Binding-site contacts:
Ligand atom C21 contacts residue ILE182 of chain 5.A at 3.4 Å (hydrophobic).
Ligand atom O23 contacts residue LEU220 of chain 5.A at 3.2 Å.
Ligand atom C17 contacts residue ILE184 of chain 5.A at 3.4 Å (hydrophobic).
Ligand atom C13 contacts residue ILE119 of chain 5.A at 3.4 Å (hydrophobic).
Ligand atom C29 contacts residue SER194 of chain 5.A at 3.5 Å.
Ligand atom F25 contacts residue ALA145 of chain 5.A at 3.0 Å.
Ligand atom F24 contacts residue ILE182 of chain 5.A at 3.6 Å.
Ligand atom C30 contacts residue TYR193 of chain 5.A at 3.8 Å (hydrophobic).
Ligand atom F26 contacts residue ALA145 of chain 5.A at 2.9 Å.
Ligand atom O10 contacts residue ILE95 of chain 5.A at 3.3 Å.
Ligand atom C29 contacts residue VAL195 of chain 5.A at 3.4 Å (hydrophobic).
Ligand atom O01 contacts residue THR97 of chain 5.A at 3.6 Å.
Ligand atom N02 contacts residue THR97 of chain 5.A at 3.4 Å.
Ligand atom O01 contacts residue PHE115 of chain 5.A at 3.5 Å.
Ligand atom C05 contacts residue TYR193 of chain 5.A at 3.3 Å (hydrophobic).
Ligand atom N20 contacts residue ILE184 of chain 5.A at 3.8 Å.
Ligand atom C14 contacts residue ILE119 of chain 5.A at 3.6 Å (hydrophobic).
Ligand atom C30 contacts residue PHE115 of chain 5.A at 3.6 Å (hydrophobic).
Ligand atom F26 contacts residue MET146 of chain 5.A at 3.2 Å.
Ligand atom C22 contacts residue ALA145 of chain 5.A at 3.6 Å (hydrophobic).
Ligand atom N20 contacts residue ILE182 of chain 5.A at 3.3 Å.
Ligand atom F25 contacts residue VAL171 of chain 5.A at 3.1 Å.
Ligand atom C22 contacts residue ALA169 of chain 5.A at 3.5 Å (hydrophobic).
Ligand atom C04 contacts residue TYR193 of chain 5.A at 3.8 Å (hydrophobic).
Ligand atom C12 contacts residue ILE119 of chain 5.A at 3.4 Å (hydrophobic).
Ligand atom F26 contacts residue ALA169 of chain 5.A at 2.5 Å.
Ligand atom C16 contacts residue ILE184 of chain 5.A at 3.2 Å (hydrophobic).
Ligand atom C06 contacts residue TYR193 of chain 5.A at 3.8 Å (hydrophobic).
Ligand atom C21 contacts residue PHE147 of chain 5.A at 3.8 Å (hydrophobic).
Ligand atom C07 contacts residue TYR193 of chain 5.A at 3.6 Å (hydrophobic).
Ligand atom F26 contacts residue PHE147 of chain 5.A at 2.6 Å.
Ligand atom C08 contacts residue MET241 of chain 5.A at 3.6 Å (hydrophobic).
Ligand atom N28 contacts residue TYR193 of chain 5.A at 3.4 Å.
Ligand atom C29 contacts residue TYR193 of chain 5.A at 3.5 Å (hydrophobic).
Ligand atom N02 contacts residue PHE115 of chain 5.A at 3.6 Å.
Ligand atom C22 contacts residue PHE147 of chain 5.A at 3.8 Å (hydrophobic).
Ligand atom N19 contacts residue LEU220 of chain 5.A at 3.1 Å.
Ligand atom F24 contacts residue ALA169 of chain 5.A at 3.3 Å.
Ligand atom N20 contacts residue PHE147 of chain 5.A at 3.4 Å.
Ligand atom C08 contacts residue ALA117 of chain 5.A at 3.8 Å (hydrophobic).

Sequence of chain 5.B:
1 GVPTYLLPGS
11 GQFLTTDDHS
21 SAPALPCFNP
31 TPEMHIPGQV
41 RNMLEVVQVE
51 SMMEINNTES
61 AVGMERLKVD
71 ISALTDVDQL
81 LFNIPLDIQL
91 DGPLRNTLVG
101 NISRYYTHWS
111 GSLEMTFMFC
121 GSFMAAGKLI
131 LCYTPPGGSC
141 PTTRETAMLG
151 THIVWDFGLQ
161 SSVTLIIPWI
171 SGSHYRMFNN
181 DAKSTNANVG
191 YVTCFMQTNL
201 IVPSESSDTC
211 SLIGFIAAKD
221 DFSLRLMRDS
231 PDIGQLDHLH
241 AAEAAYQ

A small-molecule ligand and the protein it binds are described below.
Small molecule (SMILES): Cc1cc(-c2noc(C(F)(F)F)n2)ccc1OCCCc1cc(C(=O)N(C)C)no1

Sequence of chain 5.A:
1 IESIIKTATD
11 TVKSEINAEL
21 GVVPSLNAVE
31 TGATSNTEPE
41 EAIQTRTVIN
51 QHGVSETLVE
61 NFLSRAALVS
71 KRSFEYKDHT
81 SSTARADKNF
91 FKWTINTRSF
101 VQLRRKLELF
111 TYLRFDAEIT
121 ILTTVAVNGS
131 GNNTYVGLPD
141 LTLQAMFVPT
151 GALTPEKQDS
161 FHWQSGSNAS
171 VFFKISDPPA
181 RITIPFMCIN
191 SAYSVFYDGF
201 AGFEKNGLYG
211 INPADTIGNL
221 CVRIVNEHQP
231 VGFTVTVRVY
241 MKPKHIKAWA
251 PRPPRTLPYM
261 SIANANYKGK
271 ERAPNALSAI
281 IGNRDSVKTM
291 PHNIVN